Binding-site contacts:
Ligand atom C8 contacts residue ASN72 of chain 1.A at 4.0 Å.
Ligand atom C4 contacts residue ASN72 of chain 1.A at 4.2 Å.
Ligand atom C6 contacts residue LYS8 of chain 1.A at 4.2 Å.
Ligand atom O5 contacts residue LYS8 of chain 1.A at 2.9 Å (salt-bridge).
Ligand atom C1 contacts residue LYS8 of chain 1.A at 3.5 Å.
Ligand atom C1 contacts residue ASN72 of chain 1.A at 1.5 Å.
Ligand atom O7 contacts residue ASN72 of chain 1.A at 3.4 Å (h-bond).
Ligand atom C5 contacts residue ASN72 of chain 1.A at 3.8 Å.
Ligand atom C3 contacts residue ASN72 of chain 1.A at 3.7 Å.
Ligand atom N2 contacts residue ASN72 of chain 1.A at 2.8 Å (h-bond).
Ligand atom C8 contacts residue LEU73 of chain 1.A at 3.8 Å (hydrophobic).
Ligand atom C5 contacts residue LYS8 of chain 1.A at 4.1 Å.
Ligand atom C7 contacts residue ASN72 of chain 1.A at 3.3 Å.
Ligand atom C2 contacts residue ASN72 of chain 1.A at 2.3 Å.
Ligand atom O5 contacts residue ASN72 of chain 1.A at 2.4 Å (h-bond).

The small molecule below binds the protein below.
Small molecule (SMILES): CC(=O)N[C@@H]1[C@@H](O)[C@H](O)[C@@H](CO)O[C@H]1O

Sequence of chain 1.A:
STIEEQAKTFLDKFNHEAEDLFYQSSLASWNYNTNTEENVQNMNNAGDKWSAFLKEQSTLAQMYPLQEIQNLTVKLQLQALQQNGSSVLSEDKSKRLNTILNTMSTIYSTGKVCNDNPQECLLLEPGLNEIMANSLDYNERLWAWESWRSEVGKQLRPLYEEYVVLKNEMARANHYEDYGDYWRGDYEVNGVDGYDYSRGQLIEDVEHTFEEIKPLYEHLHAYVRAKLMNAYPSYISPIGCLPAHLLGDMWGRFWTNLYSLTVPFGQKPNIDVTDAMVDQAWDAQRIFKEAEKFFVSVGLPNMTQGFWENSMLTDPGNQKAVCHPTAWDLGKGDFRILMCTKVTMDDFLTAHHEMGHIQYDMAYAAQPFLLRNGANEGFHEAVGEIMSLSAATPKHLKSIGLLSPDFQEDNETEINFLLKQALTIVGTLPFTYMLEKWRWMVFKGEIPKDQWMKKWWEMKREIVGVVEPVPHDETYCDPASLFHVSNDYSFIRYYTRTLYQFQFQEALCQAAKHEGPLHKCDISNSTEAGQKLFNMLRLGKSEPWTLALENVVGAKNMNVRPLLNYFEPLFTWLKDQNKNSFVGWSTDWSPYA